A protein and the small-molecule ligand that binds it are described below.
Small molecule (SMILES): CC(=O)N[C@@H]1[C@@H](O)[C@H](O)[C@@H](CO)O[C@H]1O

Sequence of chain 1.A:
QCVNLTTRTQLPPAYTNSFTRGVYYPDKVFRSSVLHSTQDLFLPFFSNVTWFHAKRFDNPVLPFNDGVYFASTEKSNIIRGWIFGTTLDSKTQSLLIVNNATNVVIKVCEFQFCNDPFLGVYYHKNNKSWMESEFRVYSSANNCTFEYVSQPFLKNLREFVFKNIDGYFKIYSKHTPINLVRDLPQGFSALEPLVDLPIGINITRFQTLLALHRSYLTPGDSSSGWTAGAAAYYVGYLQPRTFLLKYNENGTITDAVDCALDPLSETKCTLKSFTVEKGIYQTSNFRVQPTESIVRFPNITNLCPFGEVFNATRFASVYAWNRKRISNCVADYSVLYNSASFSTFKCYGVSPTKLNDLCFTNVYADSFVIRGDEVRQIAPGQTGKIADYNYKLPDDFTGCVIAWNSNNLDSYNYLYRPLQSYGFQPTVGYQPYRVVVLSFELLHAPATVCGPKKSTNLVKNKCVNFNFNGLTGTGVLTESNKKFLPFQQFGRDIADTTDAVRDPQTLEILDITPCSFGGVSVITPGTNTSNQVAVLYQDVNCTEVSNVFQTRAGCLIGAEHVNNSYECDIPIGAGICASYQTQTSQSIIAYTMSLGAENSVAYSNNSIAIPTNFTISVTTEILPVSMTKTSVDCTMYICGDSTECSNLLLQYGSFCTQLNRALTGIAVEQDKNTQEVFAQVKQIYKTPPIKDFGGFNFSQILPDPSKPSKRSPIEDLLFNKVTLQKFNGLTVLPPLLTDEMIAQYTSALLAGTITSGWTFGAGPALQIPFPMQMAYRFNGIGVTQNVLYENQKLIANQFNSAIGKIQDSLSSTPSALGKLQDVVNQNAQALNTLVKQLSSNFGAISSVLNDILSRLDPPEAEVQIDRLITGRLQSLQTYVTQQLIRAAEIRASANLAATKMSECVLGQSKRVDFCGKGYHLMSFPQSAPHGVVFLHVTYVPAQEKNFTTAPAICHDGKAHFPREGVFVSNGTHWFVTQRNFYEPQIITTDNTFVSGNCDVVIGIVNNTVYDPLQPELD

Binding-site contacts:
Ligand atom C7 contacts residue ASN648 of chain 1.A at 3.2 Å.
Ligand atom O6 contacts residue ASN648 of chain 1.A at 4.4 Å.
Ligand atom C8 contacts residue ASN648 of chain 1.A at 4.5 Å.
Ligand atom O5 contacts residue ASN648 of chain 1.A at 2.3 Å (h-bond).
Ligand atom C1 contacts residue ASN648 of chain 1.A at 1.4 Å.
Ligand atom C3 contacts residue ASN648 of chain 1.A at 3.8 Å.
Ligand atom N2 contacts residue ASN648 of chain 1.A at 3.0 Å (h-bond).
Ligand atom C2 contacts residue ASN648 of chain 1.A at 2.5 Å.
Ligand atom C4 contacts residue ASN648 of chain 1.A at 4.2 Å.
Ligand atom C5 contacts residue ASN648 of chain 1.A at 3.6 Å.
Ligand atom O7 contacts residue ASN648 of chain 1.A at 2.9 Å (h-bond).